Sequence of chain 2.D:
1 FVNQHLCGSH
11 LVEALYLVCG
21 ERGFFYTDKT

This protein binds this small molecule.
Small molecule (SMILES): Cc1cccc(O)c1

Binding-site contacts:
Ligand atom C1 contacts residue CYS11 of chain 1.A at 4.2 Å (hydrophobic).
Ligand atom C5 contacts residue HIS5 of chain 2.B at 4.3 Å.
Ligand atom C6 contacts residue CYS6 of chain 1.A at 4.0 Å (hydrophobic).
Ligand atom C2 contacts residue HIS5 of chain 2.B at 3.6 Å.
Ligand atom O1 contacts residue CYS11 of chain 1.A at 3.2 Å (h-bond).
Ligand atom C4 contacts residue HIS5 of chain 2.B at 4.0 Å.
Ligand atom O1 contacts residue SER9 of chain 1.A at 3.9 Å.
Ligand atom C3 contacts residue HIS5 of chain 2.B at 3.7 Å.
Ligand atom C1 contacts residue LEU11 of chain 1.B at 4.3 Å (hydrophobic).
Ligand atom C7 contacts residue HIS5 of chain 2.B at 3.7 Å.
Ligand atom C3 contacts residue ALA14 of chain 1.B at 4.4 Å (hydrophobic).
Ligand atom C1 contacts residue CYS6 of chain 1.A at 3.7 Å (hydrophobic).
Ligand atom C5 contacts residue LEU6 of chain 2.B at 3.0 Å (hydrophobic).
Ligand atom C5 contacts residue HIS10 of chain 1.B at 3.6 Å.
Ligand atom C2 contacts residue CYS11 of chain 1.A at 3.8 Å (hydrophobic).
Ligand atom C6 contacts residue CYS7 of chain 1.B at 4.3 Å (hydrophobic).
Ligand atom C7 contacts residue ALA14 of chain 1.B at 3.6 Å (hydrophobic).
Ligand atom C3 contacts residue LEU17 of chain 2.D at 4.4 Å (hydrophobic).
Ligand atom C6 contacts residue HIS5 of chain 2.B at 4.3 Å.
Ligand atom C4 contacts residue LEU6 of chain 2.B at 4.0 Å (hydrophobic).
Ligand atom C6 contacts residue LEU11 of chain 1.B at 4.4 Å (hydrophobic).
Ligand atom C4 contacts residue HIS10 of chain 1.B at 3.7 Å.
Ligand atom C7 contacts residue LEU17 of chain 2.D at 3.0 Å (hydrophobic).
Ligand atom C7 contacts residue LEU16 of chain 1.A at 4.1 Å (hydrophobic).
Ligand atom C1 contacts residue HIS5 of chain 2.B at 4.0 Å.
Ligand atom O1 contacts residue ILE10 of chain 1.A at 4.0 Å.
Ligand atom O1 contacts residue VAL2 of chain 2.B at 4.2 Å.
Ligand atom O1 contacts residue CYS7 of chain 1.A at 4.2 Å.
Ligand atom C6 contacts residue LEU6 of chain 2.B at 3.7 Å (hydrophobic).
Ligand atom O1 contacts residue CYS6 of chain 1.A at 2.6 Å (h-bond).

Sequence of chain 1.A:
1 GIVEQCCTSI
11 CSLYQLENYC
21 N

Sequence of chain 1.B:
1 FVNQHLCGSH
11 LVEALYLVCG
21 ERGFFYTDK

Sequence of chain 2.B:
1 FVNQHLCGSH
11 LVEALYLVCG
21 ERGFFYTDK